A small-molecule ligand and the protein it binds are described below.
Small molecule (SMILES): NCCOCCOCCOCCC(=O)O

Sequence of chain 1.A:
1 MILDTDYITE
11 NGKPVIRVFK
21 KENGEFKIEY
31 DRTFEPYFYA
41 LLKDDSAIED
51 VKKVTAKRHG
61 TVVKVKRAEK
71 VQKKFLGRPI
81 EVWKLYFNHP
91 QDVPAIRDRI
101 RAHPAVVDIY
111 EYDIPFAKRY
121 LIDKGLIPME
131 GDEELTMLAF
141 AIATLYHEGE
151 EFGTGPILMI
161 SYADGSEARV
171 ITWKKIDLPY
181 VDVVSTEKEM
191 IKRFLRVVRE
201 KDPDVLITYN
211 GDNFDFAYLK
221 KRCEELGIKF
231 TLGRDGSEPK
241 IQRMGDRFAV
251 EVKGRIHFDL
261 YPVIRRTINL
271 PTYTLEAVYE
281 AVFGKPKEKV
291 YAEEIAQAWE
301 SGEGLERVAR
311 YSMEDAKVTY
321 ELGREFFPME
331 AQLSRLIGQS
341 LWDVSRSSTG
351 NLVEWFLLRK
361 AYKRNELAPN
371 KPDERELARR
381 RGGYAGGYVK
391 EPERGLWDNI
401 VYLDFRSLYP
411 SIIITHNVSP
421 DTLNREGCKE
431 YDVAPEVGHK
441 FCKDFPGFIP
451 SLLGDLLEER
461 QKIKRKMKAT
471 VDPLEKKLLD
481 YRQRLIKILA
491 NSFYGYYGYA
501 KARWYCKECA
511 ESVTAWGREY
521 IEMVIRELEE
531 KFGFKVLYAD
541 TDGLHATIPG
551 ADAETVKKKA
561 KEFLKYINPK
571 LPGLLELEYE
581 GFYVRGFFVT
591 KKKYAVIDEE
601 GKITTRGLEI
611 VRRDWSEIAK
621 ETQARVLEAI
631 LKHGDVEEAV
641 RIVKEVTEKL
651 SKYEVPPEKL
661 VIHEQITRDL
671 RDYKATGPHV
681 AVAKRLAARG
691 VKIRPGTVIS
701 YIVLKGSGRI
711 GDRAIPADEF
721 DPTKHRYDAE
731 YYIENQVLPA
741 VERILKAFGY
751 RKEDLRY

Binding-site contacts:
Ligand atom C9 contacts residue GLU580 of chain 1.A at 4.2 Å.
Ligand atom C8 contacts residue ASP404 of chain 1.A at 4.1 Å.
Ligand atom C5 contacts residue ASP542 of chain 1.A at 3.6 Å.
Ligand atom OO5 contacts residue PPV1 of chain 1.D at 3.9 Å.
Ligand atom O10 contacts residue SER407 of chain 1.A at 4.2 Å.
Ligand atom C3 contacts residue THR541 of chain 1.A at 4.3 Å.
Ligand atom C9 contacts residue ASP404 of chain 1.A at 4.0 Å.
Ligand atom C6 contacts residue ASP542 of chain 1.A at 4.2 Å.
Ligand atom OO5 contacts residue ARG406 of chain 1.A at 3.5 Å.
Ligand atom C8 contacts residue LYS487 of chain 1.A at 4.2 Å.
Ligand atom O4 contacts residue ARG406 of chain 1.A at 4.4 Å.
Ligand atom C8 contacts residue SER407 of chain 1.A at 4.4 Å.
Ligand atom OO5 contacts residue SER407 of chain 1.A at 3.5 Å (h-bond).
Ligand atom C9 contacts residue PHE405 of chain 1.A at 3.9 Å (hydrophobic).
Ligand atom O4 contacts residue SER407 of chain 1.A at 3.3 Å (h-bond).
Ligand atom C9 contacts residue CA1 of chain 1.F at 3.7 Å.
Ligand atom O3 contacts residue ASP542 of chain 1.A at 3.8 Å.
Ligand atom C8 contacts residue PHE405 of chain 1.A at 4.4 Å (hydrophobic).
Ligand atom C2 contacts residue TYR409 of chain 1.A at 4.3 Å (hydrophobic).
Ligand atom O10 contacts residue PHE405 of chain 1.A at 3.3 Å (h-bond).
Ligand atom C6 contacts residue LEU408 of chain 1.A at 4.0 Å (hydrophobic).
Ligand atom O4 contacts residue LEU408 of chain 1.A at 4.2 Å.
Ligand atom O4 contacts residue PHE405 of chain 1.A at 3.8 Å.
Ligand atom O10 contacts residue GLU580 of chain 1.A at 3.3 Å (salt-bridge).
Ligand atom C6 contacts residue ASN491 of chain 1.A at 3.7 Å.
Ligand atom C9 contacts residue SER407 of chain 1.A at 3.8 Å.
Ligand atom O10 contacts residue CA1 of chain 1.F at 3.7 Å.
Ligand atom C4 contacts residue THR541 of chain 1.A at 4.3 Å.
Ligand atom O10 contacts residue GLU578 of chain 1.A at 4.1 Å.
Ligand atom O4 contacts residue ASP542 of chain 1.A at 4.2 Å.
Ligand atom C7 contacts residue SER407 of chain 1.A at 3.8 Å.
Ligand atom C6 contacts residue SER407 of chain 1.A at 3.7 Å.
Ligand atom C3 contacts residue TYR409 of chain 1.A at 4.0 Å (hydrophobic).
Ligand atom C9 contacts residue ARG406 of chain 1.A at 3.7 Å.
Ligand atom OO5 contacts residue CA1 of chain 1.F at 3.3 Å.
Ligand atom OO5 contacts residue LYS487 of chain 1.A at 4.0 Å.
Ligand atom O10 contacts residue ARG406 of chain 1.A at 3.5 Å.
Ligand atom C7 contacts residue LYS487 of chain 1.A at 3.9 Å.
Ligand atom C4 contacts residue ASP542 of chain 1.A at 3.2 Å.
Ligand atom O10 contacts residue ASP404 of chain 1.A at 3.1 Å (salt-bridge).